Sequence of chain 33.E:
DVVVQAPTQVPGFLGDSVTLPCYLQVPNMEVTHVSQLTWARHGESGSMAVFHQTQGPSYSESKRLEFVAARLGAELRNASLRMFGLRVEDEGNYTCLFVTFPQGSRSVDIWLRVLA

Binding-site contacts:
Ligand atom O6 contacts residue ALA69 of chain 33.E at 4.0 Å.
Ligand atom C2 contacts residue ASN78 of chain 33.E at 2.7 Å.
Ligand atom C5 contacts residue VAL68 of chain 33.E at 4.4 Å (hydrophobic).
Ligand atom C6 contacts residue ALA69 of chain 33.E at 4.1 Å (hydrophobic).
Ligand atom C7 contacts residue ASN78 of chain 33.E at 3.9 Å.
Ligand atom O5 contacts residue ALA69 of chain 33.E at 3.5 Å.
Ligand atom C4 contacts residue ASN78 of chain 33.E at 4.2 Å.
Ligand atom C1 contacts residue ASN78 of chain 33.E at 1.4 Å.
Ligand atom C1 contacts residue ALA69 of chain 33.E at 4.3 Å (hydrophobic).
Ligand atom O5 contacts residue ASN78 of chain 33.E at 2.2 Å (h-bond).
Ligand atom C5 contacts residue ALA69 of chain 33.E at 4.4 Å (hydrophobic).
Ligand atom O6 contacts residue VAL68 of chain 33.E at 3.8 Å.
Ligand atom N2 contacts residue ASN78 of chain 33.E at 3.2 Å (h-bond).
Ligand atom C7 contacts residue TYR23 of chain 33.E at 4.0 Å (hydrophobic).
Ligand atom C1 contacts residue SER80 of chain 33.E at 3.8 Å.
Ligand atom C6 contacts residue ASN78 of chain 33.E at 4.5 Å.
Ligand atom O5 contacts residue SER80 of chain 33.E at 4.1 Å.
Ligand atom C5 contacts residue ASN78 of chain 33.E at 3.5 Å.
Ligand atom C8 contacts residue TYR23 of chain 33.E at 3.3 Å (hydrophobic).
Ligand atom O7 contacts residue TYR23 of chain 33.E at 4.2 Å.
Ligand atom C3 contacts residue ASN78 of chain 33.E at 4.0 Å.
Ligand atom O7 contacts residue ASN78 of chain 33.E at 4.0 Å.
Ligand atom C5 contacts residue SER80 of chain 33.E at 4.0 Å.
Ligand atom C6 contacts residue VAL68 of chain 33.E at 3.1 Å (hydrophobic).

A protein and the small-molecule ligand that binds it are described below.
Small molecule (SMILES): CC(=O)N[C@H]1[C@H](O[C@H]2[C@H](O)[C@@H](NC(C)=O)CO[C@@H]2CO)O[C@H](CO)[C@@H](O[C@@H]2O[C@H](CO)[C@@H](O)[C@H](O)[C@@H]2O)[C@@H]1O